Sequence of chain 1.C:
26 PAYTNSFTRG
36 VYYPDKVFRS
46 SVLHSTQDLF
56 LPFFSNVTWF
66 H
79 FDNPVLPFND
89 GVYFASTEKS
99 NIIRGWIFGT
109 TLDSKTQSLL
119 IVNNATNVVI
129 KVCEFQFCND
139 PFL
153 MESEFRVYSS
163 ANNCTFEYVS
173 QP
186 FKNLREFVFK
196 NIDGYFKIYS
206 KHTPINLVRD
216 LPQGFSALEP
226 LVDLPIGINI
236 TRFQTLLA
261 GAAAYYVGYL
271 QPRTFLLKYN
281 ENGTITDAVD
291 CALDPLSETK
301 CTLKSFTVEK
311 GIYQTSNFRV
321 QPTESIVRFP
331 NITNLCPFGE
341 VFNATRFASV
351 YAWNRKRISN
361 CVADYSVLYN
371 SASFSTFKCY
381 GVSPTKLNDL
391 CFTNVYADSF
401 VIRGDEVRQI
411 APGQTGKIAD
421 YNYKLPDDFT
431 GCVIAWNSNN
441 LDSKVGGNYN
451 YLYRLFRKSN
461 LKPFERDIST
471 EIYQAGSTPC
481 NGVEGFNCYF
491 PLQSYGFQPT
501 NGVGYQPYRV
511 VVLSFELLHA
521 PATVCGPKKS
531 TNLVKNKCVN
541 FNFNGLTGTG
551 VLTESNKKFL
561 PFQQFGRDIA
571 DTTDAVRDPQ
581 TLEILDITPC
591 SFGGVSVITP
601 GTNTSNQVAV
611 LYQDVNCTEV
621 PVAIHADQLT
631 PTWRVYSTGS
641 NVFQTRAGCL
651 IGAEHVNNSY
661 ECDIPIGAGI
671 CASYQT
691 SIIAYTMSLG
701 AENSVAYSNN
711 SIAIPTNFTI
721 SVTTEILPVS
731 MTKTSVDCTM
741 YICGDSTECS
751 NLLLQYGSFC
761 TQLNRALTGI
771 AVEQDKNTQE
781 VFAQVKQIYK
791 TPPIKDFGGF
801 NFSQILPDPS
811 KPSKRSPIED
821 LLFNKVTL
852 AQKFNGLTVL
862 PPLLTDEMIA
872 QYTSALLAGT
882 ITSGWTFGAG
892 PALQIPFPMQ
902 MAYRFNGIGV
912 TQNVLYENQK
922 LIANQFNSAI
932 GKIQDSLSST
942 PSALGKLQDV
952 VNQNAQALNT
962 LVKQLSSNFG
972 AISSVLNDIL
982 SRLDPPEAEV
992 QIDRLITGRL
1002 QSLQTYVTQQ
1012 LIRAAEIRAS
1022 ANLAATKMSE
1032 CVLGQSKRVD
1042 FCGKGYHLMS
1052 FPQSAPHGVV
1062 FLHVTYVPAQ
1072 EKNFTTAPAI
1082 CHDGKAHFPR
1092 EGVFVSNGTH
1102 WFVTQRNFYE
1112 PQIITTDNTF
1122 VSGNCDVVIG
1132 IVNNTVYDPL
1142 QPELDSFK

The small molecule below binds the protein below.
Small molecule (SMILES): CC(=O)N[C@H]1CO[C@H](CO)[C@@H](O[C@@H]2O[C@H](CO)[C@@H](O)[C@H](O)[C@@H]2O)[C@@H]1O

Binding-site contacts:
Ligand atom C5 contacts residue THR1100 of chain 1.C at 3.7 Å.
Ligand atom C7 contacts residue THR1100 of chain 1.C at 3.5 Å.
Ligand atom C7 contacts residue ASN1098 of chain 1.C at 4.3 Å.
Ligand atom C6 contacts residue HIS1101 of chain 1.C at 1.4 Å.
Ligand atom C8 contacts residue ASN1098 of chain 1.C at 4.2 Å.
Ligand atom O5 contacts residue THR1100 of chain 1.C at 2.6 Å (h-bond).
Ligand atom O6 contacts residue PHE1103 of chain 1.C at 3.2 Å.
Ligand atom C6 contacts residue PHE1103 of chain 1.C at 4.3 Å (hydrophobic).
Ligand atom O6 contacts residue HIS1101 of chain 1.C at 2.0 Å (h-bond).
Ligand atom N2 contacts residue ASN1098 of chain 1.C at 3.2 Å (h-bond).
Ligand atom O5 contacts residue HIS1101 of chain 1.C at 3.1 Å.
Ligand atom C2 contacts residue THR1100 of chain 1.C at 2.3 Å.
Ligand atom C3 contacts residue THR1100 of chain 1.C at 3.7 Å.
Ligand atom O7 contacts residue THR1100 of chain 1.C at 3.8 Å.
Ligand atom N2 contacts residue THR1100 of chain 1.C at 2.8 Å (h-bond).
Ligand atom C3 contacts residue ASN1098 of chain 1.C at 4.3 Å.
Ligand atom C1 contacts residue THR1100 of chain 1.C at 1.5 Å.
Ligand atom C6 contacts residue THR1100 of chain 1.C at 4.2 Å.
Ligand atom C1 contacts residue HIS1101 of chain 1.C at 3.7 Å.
Ligand atom C2 contacts residue HIS1101 of chain 1.C at 4.3 Å.
Ligand atom C8 contacts residue THR1100 of chain 1.C at 4.1 Å.
Ligand atom C5 contacts residue HIS1101 of chain 1.C at 3.0 Å.
Ligand atom C4 contacts residue HIS1101 of chain 1.C at 4.0 Å.
Ligand atom C2 contacts residue ASN1098 of chain 1.C at 3.5 Å.
Ligand atom C4 contacts residue THR1100 of chain 1.C at 4.3 Å.
Ligand atom O3 contacts residue ASN1098 of chain 1.C at 3.9 Å.